Sequence of chain 21.B:
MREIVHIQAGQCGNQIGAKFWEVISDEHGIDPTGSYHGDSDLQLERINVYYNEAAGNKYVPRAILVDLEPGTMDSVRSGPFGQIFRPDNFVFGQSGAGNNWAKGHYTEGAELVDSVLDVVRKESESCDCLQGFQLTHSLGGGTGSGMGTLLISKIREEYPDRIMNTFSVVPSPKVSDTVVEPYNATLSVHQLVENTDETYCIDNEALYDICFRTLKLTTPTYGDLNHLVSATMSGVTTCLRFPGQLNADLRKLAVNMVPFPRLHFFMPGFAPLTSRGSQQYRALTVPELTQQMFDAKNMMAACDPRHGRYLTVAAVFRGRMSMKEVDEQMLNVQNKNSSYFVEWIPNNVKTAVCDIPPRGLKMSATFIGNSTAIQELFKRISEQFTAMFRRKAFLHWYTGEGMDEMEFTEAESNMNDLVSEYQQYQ

Binding-site contacts:
Ligand atom O2 contacts residue ALA296 of chain 19.B at 3.5 Å (h-bond).
Ligand atom O3 contacts residue ARG306 of chain 19.B at 2.1 Å (salt-bridge).
Ligand atom C24 contacts residue PHE294 of chain 19.B at 3.2 Å (hydrophobic).
Ligand atom C7 contacts residue ASP295 of chain 19.B at 3.6 Å.
Ligand atom C17 contacts residue LYS122 of chain 21.B at 3.6 Å.
Ligand atom C6 contacts residue ASP118 of chain 21.B at 3.6 Å.
Ligand atom O8 contacts residue ASP118 of chain 21.B at 2.9 Å (salt-bridge).
Ligand atom O2 contacts residue ARG306 of chain 19.B at 3.0 Å (salt-bridge).
Ligand atom C27 contacts residue PHE341 of chain 19.B at 3.5 Å (hydrophobic).
Ligand atom O9 contacts residue ASP295 of chain 19.B at 3.5 Å (salt-bridge).
Ligand atom C3 contacts residue ARG306 of chain 19.B at 3.0 Å.
Ligand atom O24 contacts residue PHE294 of chain 19.B at 2.5 Å (h-bond).
Ligand atom C25 contacts residue ARG306 of chain 19.B at 3.5 Å.
Ligand atom C1 contacts residue ASP295 of chain 19.B at 2.5 Å.
Ligand atom C5 contacts residue ASP295 of chain 19.B at 3.0 Å.
Ligand atom O1 contacts residue PHE294 of chain 19.B at 3.5 Å (h-bond).
Ligand atom O7 contacts residue ASP118 of chain 21.B at 3.6 Å.
Ligand atom O2 contacts residue LYS297 of chain 19.B at 3.5 Å (salt-bridge).
Ligand atom C26 contacts residue TYR310 of chain 19.B at 3.8 Å (hydrophobic).
Ligand atom C7 contacts residue LYS297 of chain 19.B at 3.3 Å.
Ligand atom C2 contacts residue ASP295 of chain 19.B at 1.9 Å.
Ligand atom C9 contacts residue ASP295 of chain 19.B at 3.6 Å.
Ligand atom C4 contacts residue LYS297 of chain 19.B at 2.9 Å.
Ligand atom O91 contacts residue ASP295 of chain 19.B at 2.6 Å (salt-bridge).
Ligand atom C24 contacts residue TYR310 of chain 19.B at 3.8 Å (hydrophobic).
Ligand atom O15 contacts residue ASP295 of chain 19.B at 3.6 Å.
Ligand atom C5 contacts residue LYS297 of chain 19.B at 2.7 Å.
Ligand atom C2 contacts residue ARG306 of chain 19.B at 3.5 Å.
Ligand atom O2 contacts residue ASP295 of chain 19.B at 1.6 Å (salt-bridge).
Ligand atom C6 contacts residue LYS297 of chain 19.B at 2.4 Å.
Ligand atom C26 contacts residue PHE294 of chain 19.B at 3.8 Å (hydrophobic).
Ligand atom C3 contacts residue ASP295 of chain 19.B at 3.3 Å.
Ligand atom C16 contacts residue ARG306 of chain 19.B at 2.6 Å.
Ligand atom C6 contacts residue ASP295 of chain 19.B at 3.7 Å.
Ligand atom C4 contacts residue ASP295 of chain 19.B at 3.7 Å.
Ligand atom O24 contacts residue TYR310 of chain 19.B at 3.2 Å (h-bond).
Ligand atom O1 contacts residue ASP295 of chain 19.B at 2.7 Å (salt-bridge).
Ligand atom O1 contacts residue ALA296 of chain 19.B at 3.0 Å (h-bond).
Ligand atom C23 contacts residue PHE294 of chain 19.B at 3.5 Å (hydrophobic).
Ligand atom C4 contacts residue ARG306 of chain 19.B at 3.2 Å.

The protein below binds the small molecule below.
Small molecule (SMILES): CC[C@H](/C=C(/C)[C@@H]1C[C@@H](OC)C[C@H](O)C(C)(C)[C@@]2(O)O[C@@H](C[C@@H](OC)[C@H](O)C(=O)O1)C[C@@H](OC)[C@H]2O)CO

Sequence of chain 19.B:
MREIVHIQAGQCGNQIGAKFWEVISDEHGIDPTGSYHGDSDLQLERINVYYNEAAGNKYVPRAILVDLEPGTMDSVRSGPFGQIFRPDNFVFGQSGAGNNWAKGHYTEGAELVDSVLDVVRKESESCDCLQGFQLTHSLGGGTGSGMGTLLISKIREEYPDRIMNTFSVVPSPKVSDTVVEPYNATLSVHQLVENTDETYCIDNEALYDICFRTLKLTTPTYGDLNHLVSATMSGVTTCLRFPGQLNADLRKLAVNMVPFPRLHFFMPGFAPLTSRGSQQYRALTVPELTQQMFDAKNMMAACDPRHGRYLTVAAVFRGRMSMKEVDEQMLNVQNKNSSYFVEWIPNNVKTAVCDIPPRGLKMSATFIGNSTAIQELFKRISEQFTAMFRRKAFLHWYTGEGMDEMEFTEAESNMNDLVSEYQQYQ